The protein below binds the small molecule below.
Small molecule (SMILES): CC(=O)N[C@H]1[C@H](O[C@H]2[C@H](O)[C@@H](NC(C)=O)CO[C@@H]2CO[C@@H]2O[C@@H](C)[C@@H](O)[C@@H](O)[C@@H]2O)O[C@H](CO)[C@@H](O)[C@@H]1O

Sequence of chain 1.D:
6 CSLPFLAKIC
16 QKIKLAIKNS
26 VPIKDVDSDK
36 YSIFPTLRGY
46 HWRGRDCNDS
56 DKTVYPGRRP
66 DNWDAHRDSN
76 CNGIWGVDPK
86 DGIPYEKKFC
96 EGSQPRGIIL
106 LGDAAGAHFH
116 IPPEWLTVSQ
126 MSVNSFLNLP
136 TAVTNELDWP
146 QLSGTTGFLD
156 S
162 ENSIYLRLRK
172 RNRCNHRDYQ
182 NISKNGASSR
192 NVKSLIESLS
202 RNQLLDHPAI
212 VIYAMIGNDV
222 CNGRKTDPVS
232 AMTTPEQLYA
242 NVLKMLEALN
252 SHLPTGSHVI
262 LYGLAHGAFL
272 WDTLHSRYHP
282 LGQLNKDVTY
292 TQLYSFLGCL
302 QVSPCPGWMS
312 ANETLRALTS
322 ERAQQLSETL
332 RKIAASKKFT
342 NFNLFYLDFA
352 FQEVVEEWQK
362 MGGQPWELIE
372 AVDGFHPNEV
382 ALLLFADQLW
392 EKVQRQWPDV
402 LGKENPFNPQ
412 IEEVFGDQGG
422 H

Binding-site contacts:
Ligand atom O5 contacts residue SER55 of chain 1.D at 4.5 Å.
Ligand atom C3 contacts residue ASP56 of chain 1.D at 3.8 Å.
Ligand atom O6 contacts residue ARG72 of chain 1.D at 4.3 Å.
Ligand atom O5 contacts residue ASP56 of chain 1.D at 4.4 Å.
Ligand atom O6 contacts residue ASP56 of chain 1.D at 4.4 Å.
Ligand atom C1 contacts residue ASN53 of chain 1.D at 1.4 Å.
Ligand atom C1 contacts residue SER55 of chain 1.D at 4.5 Å.
Ligand atom O3 contacts residue ARG72 of chain 1.D at 3.7 Å.
Ligand atom O5 contacts residue ARG72 of chain 1.D at 4.3 Å.
Ligand atom C6 contacts residue SER55 of chain 1.D at 4.2 Å.
Ligand atom C5 contacts residue SER55 of chain 1.D at 4.2 Å.
Ligand atom N2 contacts residue ASN53 of chain 1.D at 2.8 Å (h-bond).
Ligand atom C3 contacts residue ARG72 of chain 1.D at 3.4 Å.
Ligand atom C8 contacts residue ASN53 of chain 1.D at 4.4 Å.
Ligand atom C5 contacts residue ASP56 of chain 1.D at 3.2 Å.
Ligand atom C4 contacts residue ARG72 of chain 1.D at 4.1 Å.
Ligand atom C7 contacts residue ASN53 of chain 1.D at 3.3 Å.
Ligand atom C8 contacts residue CYS52 of chain 1.D at 4.4 Å (hydrophobic).
Ligand atom C2 contacts residue ASN53 of chain 1.D at 2.5 Å.
Ligand atom C4 contacts residue ASN53 of chain 1.D at 4.3 Å.
Ligand atom C6 contacts residue SER55 of chain 1.D at 4.3 Å.
Ligand atom C4 contacts residue ASP56 of chain 1.D at 3.3 Å.
Ligand atom C5 contacts residue ASN53 of chain 1.D at 3.7 Å.
Ligand atom O5 contacts residue ASN53 of chain 1.D at 2.4 Å (h-bond).
Ligand atom O7 contacts residue ASN53 of chain 1.D at 3.5 Å (h-bond).
Ligand atom O5 contacts residue ASP56 of chain 1.D at 4.3 Å.
Ligand atom C6 contacts residue ASP56 of chain 1.D at 3.8 Å.
Ligand atom C3 contacts residue ASN53 of chain 1.D at 3.8 Å.